Sequence of chain 2.B:
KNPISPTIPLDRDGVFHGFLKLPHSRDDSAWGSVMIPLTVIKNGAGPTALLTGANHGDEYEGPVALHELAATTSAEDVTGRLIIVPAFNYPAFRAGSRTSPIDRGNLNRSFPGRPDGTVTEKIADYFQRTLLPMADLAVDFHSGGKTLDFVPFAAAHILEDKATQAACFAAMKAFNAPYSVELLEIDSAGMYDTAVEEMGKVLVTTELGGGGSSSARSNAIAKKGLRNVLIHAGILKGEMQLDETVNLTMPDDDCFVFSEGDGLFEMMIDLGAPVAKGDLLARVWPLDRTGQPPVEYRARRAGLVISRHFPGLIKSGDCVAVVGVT

Binding-site contacts:
Ligand atom OXT contacts residue HIS65 of chain 2.E at 4.2 Å.
Ligand atom OXT contacts residue HIS151 of chain 2.E at 3.8 Å.
Ligand atom CA contacts residue GLU216 of chain 2.E at 4.3 Å.
Ligand atom CG contacts residue GLU194 of chain 2.E at 3.7 Å.
Ligand atom CB contacts residue GLU194 of chain 2.E at 4.2 Å.
Ligand atom O contacts residue HIS151 of chain 2.E at 4.1 Å.
Ligand atom O contacts residue HIS65 of chain 2.E at 3.4 Å.
Ligand atom CB contacts residue GLU216 of chain 2.E at 3.6 Å.
Ligand atom ND contacts residue TRP40 of chain 2.B at 2.4 Å.
Ligand atom CG contacts residue TRP40 of chain 2.B at 1.5 Å (hydrophobic).
Ligand atom CA contacts residue ARG107 of chain 2.E at 4.2 Å.
Ligand atom C contacts residue ASN117 of chain 2.E at 4.4 Å.
Ligand atom OXT contacts residue ZN1 of chain 2.U at 2.2 Å.
Ligand atom O contacts residue ARG107 of chain 2.E at 4.2 Å.
Ligand atom O contacts residue ZN1 of chain 2.U at 3.5 Å.
Ligand atom N contacts residue GLU194 of chain 2.E at 3.8 Å.
Ligand atom O contacts residue ASN117 of chain 2.E at 3.2 Å (h-bond).
Ligand atom CA contacts residue ZN1 of chain 2.U at 4.3 Å.
Ligand atom C contacts residue HIS151 of chain 2.E at 4.3 Å.
Ligand atom C contacts residue GLU216 of chain 2.E at 3.7 Å.
Ligand atom ND contacts residue GLU194 of chain 2.E at 2.4 Å (salt-bridge).
Ligand atom C contacts residue ARG107 of chain 2.E at 4.2 Å.
Ligand atom N contacts residue TRP40 of chain 2.B at 3.1 Å (h-bond).
Ligand atom CB contacts residue TRP40 of chain 2.B at 2.8 Å (hydrophobic).
Ligand atom C contacts residue ZN1 of chain 2.U at 3.1 Å.
Ligand atom N contacts residue ARG107 of chain 2.E at 4.2 Å.
Ligand atom OXT contacts residue ARG107 of chain 2.E at 4.5 Å.
Ligand atom CA contacts residue TRP40 of chain 2.B at 3.1 Å (hydrophobic).
Ligand atom OXT contacts residue GLU216 of chain 2.E at 3.0 Å (salt-bridge).
Ligand atom C contacts residue HIS65 of chain 2.E at 4.0 Å.

The small molecule below binds the protein below.
Small molecule (SMILES): NCC[C@H](N)C(=O)O

Sequence of chain 2.E:
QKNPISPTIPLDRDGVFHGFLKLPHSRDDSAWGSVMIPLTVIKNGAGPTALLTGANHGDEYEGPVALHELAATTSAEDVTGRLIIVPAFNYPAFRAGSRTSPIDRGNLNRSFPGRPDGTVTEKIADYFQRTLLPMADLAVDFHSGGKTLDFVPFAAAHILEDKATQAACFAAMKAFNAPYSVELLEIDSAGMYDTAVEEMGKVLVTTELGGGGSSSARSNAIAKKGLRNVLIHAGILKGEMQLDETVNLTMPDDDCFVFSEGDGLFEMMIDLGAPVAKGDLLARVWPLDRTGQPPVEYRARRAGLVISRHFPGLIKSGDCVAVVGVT